A small-molecule ligand and the protein it binds are described below.
Small molecule (SMILES): C[C@H](NC(=O)CN)C(=O)N1CCC[C@H]1C(=O)N[C@@H](CCC(=O)O)C(=O)N[C@H](C(=O)NCC(=O)N[C@H](C=O)CCC(=O)O)[C@@H](C)O

Sequence of chain 1.B:
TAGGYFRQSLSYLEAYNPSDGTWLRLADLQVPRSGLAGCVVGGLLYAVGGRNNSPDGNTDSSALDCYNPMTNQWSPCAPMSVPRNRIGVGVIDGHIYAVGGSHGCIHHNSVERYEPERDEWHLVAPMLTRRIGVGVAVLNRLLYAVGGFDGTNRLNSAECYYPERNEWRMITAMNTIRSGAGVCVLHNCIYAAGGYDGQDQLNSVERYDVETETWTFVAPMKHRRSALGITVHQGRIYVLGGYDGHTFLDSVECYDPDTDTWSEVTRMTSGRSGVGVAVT

Binding-site contacts:
Ligand atom O contacts residue SER232 of chain 1.B at 2.8 Å (h-bond).
Ligand atom CA contacts residue TYR249 of chain 1.B at 3.7 Å (hydrophobic).
Ligand atom CG contacts residue TYR202 of chain 1.B at 3.8 Å (hydrophobic).
Ligand atom C contacts residue TYR11 of chain 1.B at 3.7 Å (hydrophobic).
Ligand atom OE2 contacts residue SER40 of chain 1.B at 2.4 Å (h-bond).
Ligand atom O contacts residue TYR249 of chain 1.B at 3.8 Å.
Ligand atom OE2 contacts residue SER185 of chain 1.B at 2.4 Å (h-bond).
Ligand atom OE1 contacts residue ARG92 of chain 1.B at 3.8 Å.
Ligand atom OE1 contacts residue ASN59 of chain 1.B at 3.3 Å (h-bond).
Ligand atom OE2 contacts residue GLY186 of chain 1.B at 3.2 Å (h-bond).
Ligand atom OE1 contacts residue ARG57 of chain 1.B at 3.0 Å (salt-bridge).
Ligand atom CD contacts residue TYR11 of chain 1.B at 3.4 Å (hydrophobic).
Ligand atom CG contacts residue TYR11 of chain 1.B at 3.4 Å (hydrophobic).
Ligand atom C contacts residue SER232 of chain 1.B at 3.7 Å.
Ligand atom CD contacts residue SER40 of chain 1.B at 3.2 Å.
Ligand atom OE1 contacts residue ARG160 of chain 1.B at 2.8 Å (salt-bridge).
Ligand atom OE1 contacts residue SER40 of chain 1.B at 3.5 Å (h-bond).
Ligand atom CD contacts residue SER185 of chain 1.B at 3.1 Å.
Ligand atom CG contacts residue ARG92 of chain 1.B at 3.2 Å.
Ligand atom O contacts residue PHE254 of chain 1.B at 3.8 Å.
Ligand atom OE1 contacts residue TYR11 of chain 1.B at 3.8 Å.
Ligand atom CG contacts residue SER185 of chain 1.B at 3.8 Å.
Ligand atom C contacts residue GLN207 of chain 1.B at 3.7 Å.
Ligand atom O contacts residue PHE254 of chain 1.B at 3.1 Å.
Ligand atom CB contacts residue TYR11 of chain 1.B at 3.8 Å (hydrophobic).
Ligand atom CG2 contacts residue ARG92 of chain 1.B at 3.3 Å.
Ligand atom CB contacts residue TYR202 of chain 1.B at 3.5 Å (hydrophobic).
Ligand atom C contacts residue PHE254 of chain 1.B at 3.7 Å (hydrophobic).
Ligand atom CB contacts residue ASN59 of chain 1.B at 3.6 Å.
Ligand atom O contacts residue TYR249 of chain 1.B at 3.2 Å.
Ligand atom OE2 contacts residue ARG92 of chain 1.B at 2.2 Å (salt-bridge).
Ligand atom CG contacts residue SER232 of chain 1.B at 3.6 Å.
Ligand atom OE2 contacts residue TYR11 of chain 1.B at 3.6 Å.
Ligand atom O contacts residue SER279 of chain 1.B at 2.8 Å (h-bond).
Ligand atom CD contacts residue ARG92 of chain 1.B at 2.9 Å.
Ligand atom CA contacts residue TYR11 of chain 1.B at 3.6 Å (hydrophobic).
Ligand atom O contacts residue ALA233 of chain 1.B at 3.6 Å.
Ligand atom CG contacts residue TYR202 of chain 1.B at 3.6 Å (hydrophobic).
Ligand atom OE1 contacts residue SER185 of chain 1.B at 3.2 Å (h-bond).
Ligand atom O contacts residue GLN207 of chain 1.B at 2.7 Å (h-bond).